This small molecule binds to this protein.
Small molecule (SMILES): Nc1ncnc2c1ncn2[C@@H]1O[C@H](CO[P](=O)(O)O[P](=O)(O)CP(=O)(O)O)[C@@H](O)[C@H]1O

Binding-site contacts:
Ligand atom N9 contacts residue PHE196 of chain 1.B at 3.6 Å.
Ligand atom O2' contacts residue ALA171 of chain 1.B at 3.1 Å (h-bond).
Ligand atom O2G contacts residue MG1 of chain 1.H at 3.6 Å.
Ligand atom O3' contacts residue TYR130 of chain 1.B at 3.5 Å (h-bond).
Ligand atom O2A contacts residue GLY176 of chain 1.B at 3.6 Å.
Ligand atom O3' contacts residue ALA171 of chain 1.B at 3.5 Å.
Ligand atom N3 contacts residue TYR130 of chain 1.B at 3.6 Å.
Ligand atom O3G contacts residue GLY174 of chain 1.B at 3.6 Å.
Ligand atom O2G contacts residue ARG59 of chain 1.B at 2.9 Å (salt-bridge).
Ligand atom O1A contacts residue MG1 of chain 1.H at 2.4 Å.
Ligand atom O1A contacts residue ASN126 of chain 1.B at 2.8 Å (h-bond).
Ligand atom O1B contacts residue MG1 of chain 1.H at 1.9 Å.
Ligand atom N7 contacts residue ASN126 of chain 1.B at 3.3 Å.
Ligand atom O1B contacts residue TYR130 of chain 1.B at 3.5 Å (h-bond).
Ligand atom O2A contacts residue GLY174 of chain 1.B at 3.0 Å (h-bond).
Ligand atom O2A contacts residue GLN177 of chain 1.B at 3.0 Å (h-bond).
Ligand atom O1B contacts residue ASN126 of chain 1.B at 2.8 Å (h-bond).
Ligand atom O1A contacts residue GLY176 of chain 1.B at 3.3 Å.
Ligand atom O1A contacts residue GLU122 of chain 1.B at 3.1 Å (salt-bridge).
Ligand atom PG contacts residue ARG59 of chain 1.B at 3.6 Å.
Ligand atom PG contacts residue MG1 of chain 1.H at 3.1 Å.
Ligand atom O1G contacts residue GLY176 of chain 1.B at 3.4 Å (h-bond).
Ligand atom O1B contacts residue LYS129 of chain 1.B at 2.9 Å (salt-bridge).
Ligand atom O3G contacts residue PHE175 of chain 1.B at 2.6 Å (h-bond).
Ligand atom C5' contacts residue ARG172 of chain 1.B at 3.2 Å.
Ligand atom O4' contacts residue PHE196 of chain 1.B at 3.4 Å.
Ligand atom O2B contacts residue TYR130 of chain 1.B at 2.7 Å (h-bond).
Ligand atom PB contacts residue MG1 of chain 1.H at 3.1 Å.
Ligand atom N6 contacts residue GLU161 of chain 1.B at 2.8 Å (salt-bridge).
Ligand atom O4' contacts residue PRO170 of chain 1.B at 3.5 Å.
Ligand atom O3A contacts residue MG1 of chain 1.H at 3.6 Å.
Ligand atom O1G contacts residue ARG59 of chain 1.B at 3.6 Å.
Ligand atom N1 contacts residue GLY131 of chain 1.B at 3.6 Å.
Ligand atom PB contacts residue TYR130 of chain 1.B at 3.5 Å.
Ligand atom O1G contacts residue MG1 of chain 1.H at 1.9 Å.
Ligand atom O3G contacts residue ARG44 of chain 1.B at 3.4 Å (salt-bridge).
Ligand atom C1' contacts residue PHE196 of chain 1.B at 3.6 Å (hydrophobic).
Ligand atom C3B contacts residue MG1 of chain 1.H at 3.6 Å.
Ligand atom O1G contacts residue GLU122 of chain 1.B at 2.8 Å (salt-bridge).
Ligand atom PA contacts residue MG1 of chain 1.H at 3.5 Å.

Sequence of chain 1.B:
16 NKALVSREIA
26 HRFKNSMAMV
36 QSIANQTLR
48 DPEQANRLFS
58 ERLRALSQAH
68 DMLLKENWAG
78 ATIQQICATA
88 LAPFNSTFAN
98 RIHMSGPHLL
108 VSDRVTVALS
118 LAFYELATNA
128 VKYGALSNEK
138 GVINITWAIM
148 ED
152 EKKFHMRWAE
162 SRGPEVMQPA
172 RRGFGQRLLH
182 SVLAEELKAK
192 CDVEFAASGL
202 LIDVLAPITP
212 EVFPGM